The small molecule below binds the protein below.
Small molecule (SMILES): Nc1nc(=O)c2ncn([C@@H]3O[C@H](CO)[C@@H](O[P](=O)(O)OC[C@H]4O[C@@H](n5ccc(=O)[nH]c5=O)[C@H](O)[C@@H]4O[P](=O)(O)OC[C@H]4O[C@@H](n5ccc(=O)[nH]c5=O)[C@H](O)[C@@H]4O[P](=O)(O)OC[C@H]4O[C@@H](n5ccc(=O)[nH]c5=O)[C@H](O)[C@@H]4O[P](=O)(O)OC[C@H]4O[C@@H](n5ccc(=O)[nH]c5=O)[C@H](O)[C@@H]4O[P](=O)(O)OC[C@H]4O[C@@H](n5ccc(=O)[nH]c5=O)[C@H](O)[C@@H]4O)[C@H]3O)c2[nH]1

Sequence of chain 27.A:
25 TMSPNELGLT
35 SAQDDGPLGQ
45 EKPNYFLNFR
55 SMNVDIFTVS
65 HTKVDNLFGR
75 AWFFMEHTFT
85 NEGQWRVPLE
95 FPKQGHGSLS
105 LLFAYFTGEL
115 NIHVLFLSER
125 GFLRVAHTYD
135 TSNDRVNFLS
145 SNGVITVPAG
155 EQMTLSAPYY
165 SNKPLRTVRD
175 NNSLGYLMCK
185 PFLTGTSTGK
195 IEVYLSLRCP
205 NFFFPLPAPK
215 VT

Binding-site contacts:
Ligand atom O2 contacts residue TYR58 of chain 27.B at 3.8 Å.
Ligand atom P contacts residue ARG202 of chain 27.A at 3.8 Å.
Ligand atom OP2 contacts residue THR17 of chain 30.B at 3.2 Å.
Ligand atom O4 contacts residue TRP21 of chain 30.B at 3.6 Å.
Ligand atom N1 contacts residue TRP21 of chain 30.B at 3.5 Å.
Ligand atom O2' contacts residue ARG55 of chain 27.B at 2.7 Å (salt-bridge).
Ligand atom O4 contacts residue ARG68 of chain 27.B at 3.7 Å.
Ligand atom OP2 contacts residue ARG202 of chain 27.A at 2.5 Å (salt-bridge).
Ligand atom O3' contacts residue TYR19 of chain 29.B at 3.0 Å (h-bond).
Ligand atom C2 contacts residue TRP21 of chain 30.B at 3.8 Å (hydrophobic).
Ligand atom P contacts residue TYR19 of chain 29.B at 3.7 Å.
Ligand atom O2 contacts residue ARG55 of chain 27.B at 3.2 Å (salt-bridge).
Ligand atom OP2 contacts residue MET15 of chain 30.B at 3.5 Å.
Ligand atom C4 contacts residue ARG68 of chain 27.B at 3.7 Å.
Ligand atom N2 contacts residue ALA56 of chain 27.B at 3.3 Å (h-bond).
Ligand atom O2' contacts residue THR17 of chain 30.B at 3.3 Å (h-bond).
Ligand atom O6 contacts residue TYR58 of chain 27.B at 3.0 Å (h-bond).
Ligand atom OP1 contacts residue TYR19 of chain 29.B at 3.1 Å (h-bond).
Ligand atom OP1 contacts residue LYS18 of chain 29.B at 3.3 Å (salt-bridge).
Ligand atom C5' contacts residue ARG202 of chain 27.A at 3.0 Å.
Ligand atom N1 contacts residue TYR58 of chain 27.B at 3.6 Å.
Ligand atom C2 contacts residue ALA56 of chain 27.B at 3.7 Å (hydrophobic).
Ligand atom C1' contacts residue TRP21 of chain 30.B at 3.7 Å (hydrophobic).
Ligand atom O4' contacts residue TRP21 of chain 30.B at 3.6 Å.
Ligand atom C4 contacts residue TRP21 of chain 30.B at 3.7 Å (hydrophobic).
Ligand atom N2 contacts residue ARG55 of chain 27.B at 3.7 Å.
Ligand atom C2' contacts residue ARG55 of chain 27.B at 3.6 Å.
Ligand atom C6 contacts residue TYR58 of chain 27.B at 3.5 Å (hydrophobic).
Ligand atom O3' contacts residue ARG55 of chain 27.B at 3.6 Å.
Ligand atom O4 contacts residue ASN205 of chain 27.A at 3.4 Å (h-bond).
Ligand atom C6 contacts residue TRP21 of chain 30.B at 3.3 Å (hydrophobic).
Ligand atom N3 contacts residue ASN205 of chain 27.A at 3.7 Å.
Ligand atom N1 contacts residue ALA56 of chain 27.B at 3.2 Å (h-bond).
Ligand atom C1' contacts residue ARG55 of chain 27.B at 3.4 Å.
Ligand atom N3 contacts residue ARG55 of chain 27.B at 3.5 Å (salt-bridge).
Ligand atom O2' contacts residue TYR19 of chain 29.B at 3.4 Å.
Ligand atom C5 contacts residue TRP21 of chain 30.B at 3.4 Å (hydrophobic).
Ligand atom N2 contacts residue THR17 of chain 30.B at 3.8 Å.
Ligand atom N3 contacts residue TRP21 of chain 30.B at 3.8 Å.
Ligand atom O4' contacts residue CYS203 of chain 27.A at 3.5 Å (h-bond).

Sequence of chain 27.B:
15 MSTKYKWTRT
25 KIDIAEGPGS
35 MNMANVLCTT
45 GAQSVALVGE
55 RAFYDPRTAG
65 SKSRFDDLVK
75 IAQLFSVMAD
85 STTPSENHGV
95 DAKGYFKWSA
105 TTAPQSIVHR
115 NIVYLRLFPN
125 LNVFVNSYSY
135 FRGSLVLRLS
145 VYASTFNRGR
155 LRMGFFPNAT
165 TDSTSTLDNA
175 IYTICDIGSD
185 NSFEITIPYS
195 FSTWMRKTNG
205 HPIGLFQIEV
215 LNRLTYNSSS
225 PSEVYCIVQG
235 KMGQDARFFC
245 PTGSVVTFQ

Sequence of chain 29.B:
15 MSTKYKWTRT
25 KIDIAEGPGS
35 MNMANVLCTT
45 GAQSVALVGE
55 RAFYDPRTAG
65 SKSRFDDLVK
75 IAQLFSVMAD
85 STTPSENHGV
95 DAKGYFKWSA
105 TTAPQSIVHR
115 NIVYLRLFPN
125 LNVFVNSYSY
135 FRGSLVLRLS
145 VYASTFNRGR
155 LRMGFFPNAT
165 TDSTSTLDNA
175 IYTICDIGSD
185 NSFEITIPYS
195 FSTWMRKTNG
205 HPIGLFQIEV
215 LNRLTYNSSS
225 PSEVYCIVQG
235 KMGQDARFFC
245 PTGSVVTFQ

Sequence of chain 30.B:
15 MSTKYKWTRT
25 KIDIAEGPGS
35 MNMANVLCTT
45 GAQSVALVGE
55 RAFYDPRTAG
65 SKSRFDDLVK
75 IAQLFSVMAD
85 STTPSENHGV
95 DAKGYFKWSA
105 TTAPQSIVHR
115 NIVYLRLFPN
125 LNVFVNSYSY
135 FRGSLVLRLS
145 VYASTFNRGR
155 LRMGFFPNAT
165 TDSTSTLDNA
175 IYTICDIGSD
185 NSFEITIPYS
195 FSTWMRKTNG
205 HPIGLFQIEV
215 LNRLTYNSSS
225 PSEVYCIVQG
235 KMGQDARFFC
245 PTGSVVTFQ